Binding-site contacts:
Ligand atom C12 contacts residue TRP168 of chain 1.E at 3.7 Å (hydrophobic).
Ligand atom C27 contacts residue PHE172 of chain 1.E at 3.6 Å (hydrophobic).
Ligand atom C12 contacts residue ILE164 of chain 1.E at 4.4 Å (hydrophobic).
Ligand atom C23 contacts residue TRP168 of chain 1.E at 4.5 Å (hydrophobic).
Ligand atom C3 contacts residue LYS161 of chain 1.E at 3.3 Å.
Ligand atom C4 contacts residue LEU80 of chain 1.E at 4.2 Å (hydrophobic).
Ligand atom C25 contacts residue LEU91 of chain 1.E at 3.7 Å (hydrophobic).
Ligand atom C15 contacts residue PHE87 of chain 1.E at 4.0 Å (hydrophobic).
Ligand atom C11 contacts residue TRP168 of chain 1.E at 4.2 Å (hydrophobic).
Ligand atom C19 contacts residue ILE164 of chain 1.E at 4.2 Å (hydrophobic).
Ligand atom C26 contacts residue LEU91 of chain 1.E at 4.3 Å (hydrophobic).
Ligand atom O1 contacts residue LEU80 of chain 1.E at 3.5 Å.
Ligand atom C23 contacts residue PHE87 of chain 1.E at 4.5 Å (hydrophobic).
Ligand atom C1 contacts residue PHE165 of chain 1.E at 4.2 Å (hydrophobic).
Ligand atom C11 contacts residue PHE165 of chain 1.E at 4.4 Å (hydrophobic).
Ligand atom C19 contacts residue SER83 of chain 1.E at 3.9 Å.
Ligand atom C17 contacts residue PHE87 of chain 1.E at 4.4 Å (hydrophobic).
Ligand atom C20 contacts residue PHE87 of chain 1.E at 4.2 Å (hydrophobic).
Ligand atom C18 contacts residue TRP168 of chain 1.E at 3.3 Å (hydrophobic).
Ligand atom O1 contacts residue ILE164 of chain 1.E at 4.5 Å.
Ligand atom C16 contacts residue PHE87 of chain 1.E at 3.5 Å (hydrophobic).
Ligand atom C13 contacts residue TRP168 of chain 1.E at 4.0 Å (hydrophobic).
Ligand atom C27 contacts residue LEU91 of chain 1.E at 3.8 Å (hydrophobic).
Ligand atom C2 contacts residue PHE165 of chain 1.E at 4.4 Å (hydrophobic).
Ligand atom C2 contacts residue LYS161 of chain 1.E at 4.1 Å.
Ligand atom C25 contacts residue PHE172 of chain 1.E at 4.4 Å (hydrophobic).
Ligand atom C21 contacts residue TRP168 of chain 1.E at 3.8 Å (hydrophobic).
Ligand atom C19 contacts residue LEU80 of chain 1.E at 4.2 Å (hydrophobic).
Ligand atom C1 contacts residue ILE164 of chain 1.E at 4.0 Å (hydrophobic).
Ligand atom C3 contacts residue LEU80 of chain 1.E at 4.5 Å (hydrophobic).
Ligand atom C25 contacts residue PHE87 of chain 1.E at 4.4 Å (hydrophobic).
Ligand atom C20 contacts residue TRP168 of chain 1.E at 4.0 Å (hydrophobic).
Ligand atom C18 contacts residue PHE87 of chain 1.E at 3.8 Å (hydrophobic).
Ligand atom C11 contacts residue ILE164 of chain 1.E at 3.6 Å (hydrophobic).
Ligand atom O1 contacts residue LYS161 of chain 1.E at 2.7 Å (salt-bridge).
Ligand atom C19 contacts residue SER84 of chain 1.E at 4.2 Å.
Ligand atom C27 contacts residue VAL122 of chain 1.E at 4.0 Å (hydrophobic).
Ligand atom C24 contacts residue PHE172 of chain 1.E at 4.0 Å (hydrophobic).
Ligand atom C23 contacts residue PHE172 of chain 1.E at 3.7 Å (hydrophobic).
Ligand atom C22 contacts residue PHE87 of chain 1.E at 3.6 Å (hydrophobic).

A protein and the small-molecule ligand that binds it are described below.
Small molecule (SMILES): CC(C)CCC[C@@H](C)[C@H]1CC[C@H]2[C@@H]3CC=C4C[C@@H](O)CC[C@]4(C)[C@H]3CC[C@]12C

Sequence of chain 1.E:
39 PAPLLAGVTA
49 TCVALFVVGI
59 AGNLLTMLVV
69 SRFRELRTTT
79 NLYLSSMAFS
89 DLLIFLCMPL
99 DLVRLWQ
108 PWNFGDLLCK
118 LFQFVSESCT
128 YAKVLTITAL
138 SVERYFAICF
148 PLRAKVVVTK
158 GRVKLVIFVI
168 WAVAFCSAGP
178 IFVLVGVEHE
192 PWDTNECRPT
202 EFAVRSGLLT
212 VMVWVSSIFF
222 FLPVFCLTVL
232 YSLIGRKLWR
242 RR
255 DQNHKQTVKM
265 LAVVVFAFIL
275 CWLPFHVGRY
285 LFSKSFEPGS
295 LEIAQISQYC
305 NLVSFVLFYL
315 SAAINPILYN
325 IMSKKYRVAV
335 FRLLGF